Sequence of chain 1.B:
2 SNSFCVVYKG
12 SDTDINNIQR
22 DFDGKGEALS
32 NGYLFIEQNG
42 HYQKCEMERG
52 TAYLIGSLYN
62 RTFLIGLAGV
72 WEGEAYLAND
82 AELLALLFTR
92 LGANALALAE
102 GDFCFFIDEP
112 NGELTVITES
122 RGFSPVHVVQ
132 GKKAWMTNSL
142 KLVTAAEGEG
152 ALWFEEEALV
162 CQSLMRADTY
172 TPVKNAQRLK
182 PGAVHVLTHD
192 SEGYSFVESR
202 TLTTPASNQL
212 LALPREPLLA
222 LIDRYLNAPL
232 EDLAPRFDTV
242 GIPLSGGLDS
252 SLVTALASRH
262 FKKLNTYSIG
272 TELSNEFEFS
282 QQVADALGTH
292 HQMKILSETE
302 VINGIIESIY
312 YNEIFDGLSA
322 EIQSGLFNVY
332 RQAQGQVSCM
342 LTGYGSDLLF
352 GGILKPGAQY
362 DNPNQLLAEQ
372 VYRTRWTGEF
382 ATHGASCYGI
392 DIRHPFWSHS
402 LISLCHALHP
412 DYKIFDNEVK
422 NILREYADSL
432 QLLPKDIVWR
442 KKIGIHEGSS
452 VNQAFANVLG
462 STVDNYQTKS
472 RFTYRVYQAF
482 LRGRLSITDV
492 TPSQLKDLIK

A small-molecule ligand and the protein it binds are described below.
Small molecule (SMILES): Nc1ncnc2c1ncn2[C@@H]1O[C@H](CO[P](=O)(O)C[P](=O)(O)OP(=O)(O)O)[C@@H](O)[C@H]1O

Binding-site contacts:
Ligand atom O1G contacts residue ASP348 of chain 1.B at 2.8 Å (salt-bridge).
Ligand atom C3A contacts residue MG1 of chain 1.H at 3.3 Å.
Ligand atom O1B contacts residue SER251 of chain 1.B at 2.7 Å (h-bond).
Ligand atom O3B contacts residue GLY248 of chain 1.B at 3.3 Å.
Ligand atom N6 contacts residue ILE270 of chain 1.B at 2.9 Å (h-bond).
Ligand atom C2' contacts residue PRO244 of chain 1.B at 3.5 Å (hydrophobic).
Ligand atom O3' contacts residue TYR345 of chain 1.B at 3.2 Å (h-bond).
Ligand atom O2A contacts residue MG1 of chain 1.H at 2.4 Å.
Ligand atom O1G contacts residue ASP250 of chain 1.B at 2.5 Å (salt-bridge).
Ligand atom PG contacts residue MG1 of chain 1.H at 3.0 Å.
Ligand atom O1B contacts residue MG1 of chain 1.H at 3.3 Å.
Ligand atom C8 contacts residue ILE446 of chain 1.B at 3.2 Å (hydrophobic).
Ligand atom O3B contacts residue MG1 of chain 1.H at 2.4 Å.
Ligand atom O2' contacts residue PRO244 of chain 1.B at 2.9 Å (h-bond).
Ligand atom O1B contacts residue SER246 of chain 1.B at 2.6 Å (h-bond).
Ligand atom O1A contacts residue SSC1 of chain 1.J at 3.0 Å (h-bond).
Ligand atom O3G contacts residue MG1 of chain 1.H at 2.4 Å.
Ligand atom N1 contacts residue SER269 of chain 1.B at 3.3 Å.
Ligand atom C1' contacts residue LEU327 of chain 1.B at 3.4 Å (hydrophobic).
Ligand atom C2 contacts residue PRO244 of chain 1.B at 3.4 Å (hydrophobic).
Ligand atom O1G contacts residue LYS421 of chain 1.B at 2.8 Å (salt-bridge).
Ligand atom O2B contacts residue ASP250 of chain 1.B at 2.8 Å (salt-bridge).
Ligand atom C2 contacts residue TYR268 of chain 1.B at 3.0 Å (hydrophobic).
Ligand atom O3G contacts residue ILE444 of chain 1.B at 2.7 Å (h-bond).
Ligand atom N7 contacts residue ILE446 of chain 1.B at 3.4 Å.
Ligand atom O1A contacts residue ASP348 of chain 1.B at 3.1 Å (salt-bridge).
Ligand atom C5 contacts residue SER246 of chain 1.B at 3.5 Å.
Ligand atom O2A contacts residue GLY445 of chain 1.B at 3.2 Å.
Ligand atom C2 contacts residue LEU245 of chain 1.B at 3.0 Å (hydrophobic).
Ligand atom O2A contacts residue ILE444 of chain 1.B at 2.9 Å (h-bond).
Ligand atom PB contacts residue MG1 of chain 1.H at 2.8 Å.
Ligand atom N1 contacts residue LEU245 of chain 1.B at 2.9 Å (h-bond).
Ligand atom O2A contacts residue ILE446 of chain 1.B at 3.5 Å (h-bond).
Ligand atom O2G contacts residue LEU249 of chain 1.B at 3.4 Å (h-bond).
Ligand atom O3' contacts residue GLY344 of chain 1.B at 2.7 Å (h-bond).
Ligand atom PA contacts residue MG1 of chain 1.H at 3.5 Å.
Ligand atom O2B contacts residue SER251 of chain 1.B at 3.5 Å (h-bond).
Ligand atom O3G contacts residue LYS443 of chain 1.B at 3.5 Å.
Ligand atom N1 contacts residue ILE270 of chain 1.B at 3.2 Å (h-bond).
Ligand atom N3 contacts residue PRO244 of chain 1.B at 3.1 Å.